Binding-site contacts:
Ligand atom C03 contacts residue PHE104 of chain 2.A at 4.0 Å (hydrophobic).
Ligand atom C03 contacts residue ALA53 of chain 2.A at 3.4 Å (hydrophobic).
Ligand atom F01 contacts residue VAL60 of chain 2.A at 3.4 Å.
Ligand atom C05 contacts residue TRP56 of chain 2.A at 3.7 Å (hydrophobic).
Ligand atom C21 contacts residue GOL1 of chain 2.K at 3.8 Å.
Ligand atom C09 contacts residue TRP56 of chain 2.A at 3.9 Å (hydrophobic).
Ligand atom C07 contacts residue TRP56 of chain 2.A at 3.7 Å (hydrophobic).
Ligand atom C24 contacts residue MET85 of chain 2.A at 4.1 Å (hydrophobic).
Ligand atom C25 contacts residue TRP56 of chain 2.A at 3.7 Å (hydrophobic).
Ligand atom C25 contacts residue MET85 of chain 2.A at 4.0 Å (hydrophobic).
Ligand atom C11 contacts residue GLU421 of chain 2.A at 3.4 Å.
Ligand atom C03 contacts residue TRP56 of chain 2.A at 4.0 Å (hydrophobic).
Ligand atom C08 contacts residue PHE422 of chain 2.A at 3.6 Å (hydrophobic).
Ligand atom F01 contacts residue LEU83 of chain 2.A at 3.5 Å.
Ligand atom N10 contacts residue GOL1 of chain 2.K at 4.1 Å.
Ligand atom C21 contacts residue ASP46 of chain 2.A at 3.3 Å.
Ligand atom C06 contacts residue PHE104 of chain 2.A at 4.0 Å (hydrophobic).
Ligand atom F01 contacts residue ALA53 of chain 2.A at 4.1 Å.
Ligand atom O23 contacts residue PHE104 of chain 2.A at 3.7 Å.
Ligand atom C24 contacts residue TRP56 of chain 2.A at 3.6 Å (hydrophobic).
Ligand atom C08 contacts residue GOL1 of chain 2.K at 3.6 Å.
Ligand atom F01 contacts residue ARG57 of chain 2.A at 3.4 Å.
Ligand atom C06 contacts residue ILE48 of chain 2.A at 3.9 Å (hydrophobic).
Ligand atom O23 contacts residue ILE48 of chain 2.A at 3.5 Å.
Ligand atom C02 contacts residue ARG57 of chain 2.A at 3.9 Å.
Ligand atom C04 contacts residue TRP56 of chain 2.A at 3.9 Å (hydrophobic).
Ligand atom C07 contacts residue PHE422 of chain 2.A at 3.7 Å (hydrophobic).
Ligand atom C24 contacts residue SER103 of chain 2.A at 3.9 Å.
Ligand atom C07 contacts residue SER103 of chain 2.A at 3.7 Å.
Ligand atom C04 contacts residue PHE104 of chain 2.A at 3.4 Å (hydrophobic).
Ligand atom C04 contacts residue ALA53 of chain 2.A at 3.9 Å (hydrophobic).
Ligand atom C22 contacts residue ILE48 of chain 2.A at 4.0 Å (hydrophobic).
Ligand atom C02 contacts residue TRP56 of chain 2.A at 3.9 Å (hydrophobic).
Ligand atom C02 contacts residue LEU83 of chain 2.A at 3.9 Å (hydrophobic).
Ligand atom C02 contacts residue ALA53 of chain 2.A at 4.0 Å (hydrophobic).
Ligand atom C25 contacts residue LEU83 of chain 2.A at 3.8 Å (hydrophobic).
Ligand atom F01 contacts residue TRP56 of chain 2.A at 4.1 Å.
Ligand atom F01 contacts residue TRP33 of chain 2.A at 3.9 Å.
Ligand atom C05 contacts residue PHE104 of chain 2.A at 3.7 Å (hydrophobic).
Ligand atom C22 contacts residue GOL1 of chain 2.K at 3.0 Å.

The small molecule below binds the protein below.
Small molecule (SMILES): O=C(CCCN1CC=C(c2ccc(Cl)cc2)CC1)c1ccc(F)cc1

Sequence of chain 2.A:
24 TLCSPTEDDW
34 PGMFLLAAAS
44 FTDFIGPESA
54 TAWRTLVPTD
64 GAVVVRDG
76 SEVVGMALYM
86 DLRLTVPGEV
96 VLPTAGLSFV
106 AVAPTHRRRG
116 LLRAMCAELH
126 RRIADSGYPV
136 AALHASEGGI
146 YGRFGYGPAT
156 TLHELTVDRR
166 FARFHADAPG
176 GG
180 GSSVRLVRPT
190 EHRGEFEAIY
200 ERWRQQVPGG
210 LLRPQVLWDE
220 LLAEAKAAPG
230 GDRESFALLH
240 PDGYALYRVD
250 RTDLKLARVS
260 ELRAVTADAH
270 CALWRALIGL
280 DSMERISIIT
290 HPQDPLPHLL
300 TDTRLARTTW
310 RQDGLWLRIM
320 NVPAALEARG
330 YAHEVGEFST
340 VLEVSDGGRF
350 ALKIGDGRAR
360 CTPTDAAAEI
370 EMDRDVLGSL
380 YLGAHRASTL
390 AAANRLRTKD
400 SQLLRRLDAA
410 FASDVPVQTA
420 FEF